Sequence of chain 1.C:
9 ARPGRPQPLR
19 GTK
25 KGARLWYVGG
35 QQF

Binding-site contacts:
Ligand atom O5' contacts residue ARG425 of chain 2.A at 2.8 Å.
Ligand atom C1' contacts residue PHE212 of chain 1.A at 3.5 Å (hydrophobic).
Ligand atom C2 contacts residue GLU208 of chain 1.A at 1.6 Å.
Ligand atom O3' contacts residue ARG425 of chain 2.A at 3.8 Å.
Ligand atom C6 contacts residue GLU208 of chain 1.A at 2.6 Å.
Ligand atom C5' contacts residue TYR31 of chain 1.C at 2.9 Å (hydrophobic).
Ligand atom C4' contacts residue DC1 of chain 1.H at 2.8 Å.
Ligand atom C2 contacts residue ARG425 of chain 2.A at 3.1 Å.
Ligand atom N6 contacts residue GLU208 of chain 1.A at 3.4 Å (salt-bridge).
Ligand atom OP2 contacts residue THR423 of chain 2.A at 2.9 Å.
Ligand atom O4' contacts residue ARG425 of chain 2.A at 3.7 Å.
Ligand atom OP2 contacts residue ARG425 of chain 2.A at 3.8 Å.
Ligand atom OP1 contacts residue GLY34 of chain 1.C at 3.8 Å.
Ligand atom N3 contacts residue PHE212 of chain 1.A at 2.9 Å.
Ligand atom C2' contacts residue DC1 of chain 1.E at 2.2 Å.
Ligand atom C2 contacts residue PHE212 of chain 1.A at 3.8 Å (hydrophobic).
Ligand atom C1' contacts residue ALA27 of chain 1.C at 3.8 Å (hydrophobic).
Ligand atom N3 contacts residue GLU208 of chain 1.A at 2.7 Å (salt-bridge).
Ligand atom O3' contacts residue DC1 of chain 1.E at 3.3 Å.
Ligand atom C4 contacts residue GLU208 of chain 1.A at 3.4 Å.
Ligand atom C5' contacts residue DC1 of chain 1.H at 2.3 Å.
Ligand atom C5 contacts residue GLU208 of chain 1.A at 3.4 Å.
Ligand atom OP2 contacts residue DC1 of chain 1.H at 2.0 Å.
Ligand atom P contacts residue DC1 of chain 1.H at 2.5 Å.
Ligand atom O3' contacts residue ARG28 of chain 1.C at 3.5 Å (salt-bridge).
Ligand atom OP1 contacts residue ARG28 of chain 1.C at 3.2 Å (salt-bridge).
Ligand atom P contacts residue ARG425 of chain 2.A at 3.5 Å.
Ligand atom N1 contacts residue ARG425 of chain 2.A at 3.6 Å (salt-bridge).
Ligand atom C5' contacts residue ARG28 of chain 1.C at 3.1 Å.
Ligand atom O5' contacts residue ARG28 of chain 1.C at 3.4 Å.
Ligand atom O4' contacts residue PHE212 of chain 1.A at 3.4 Å.
Ligand atom O3' contacts residue THR423 of chain 2.A at 3.8 Å.
Ligand atom OP2 contacts residue ASP426 of chain 2.A at 2.8 Å (salt-bridge).
Ligand atom C4 contacts residue ARG425 of chain 2.A at 3.6 Å.
Ligand atom C1' contacts residue DC1 of chain 1.E at 3.6 Å.
Ligand atom N3 contacts residue ARG425 of chain 2.A at 3.1 Å (salt-bridge).
Ligand atom O5' contacts residue DC1 of chain 1.H at 2.6 Å.
Ligand atom O5' contacts residue TYR31 of chain 1.C at 3.4 Å (h-bond).
Ligand atom C3' contacts residue DC1 of chain 1.E at 2.9 Å.
Ligand atom N1 contacts residue GLU208 of chain 1.A at 1.5 Å (salt-bridge).

Sequence of chain 2.A:
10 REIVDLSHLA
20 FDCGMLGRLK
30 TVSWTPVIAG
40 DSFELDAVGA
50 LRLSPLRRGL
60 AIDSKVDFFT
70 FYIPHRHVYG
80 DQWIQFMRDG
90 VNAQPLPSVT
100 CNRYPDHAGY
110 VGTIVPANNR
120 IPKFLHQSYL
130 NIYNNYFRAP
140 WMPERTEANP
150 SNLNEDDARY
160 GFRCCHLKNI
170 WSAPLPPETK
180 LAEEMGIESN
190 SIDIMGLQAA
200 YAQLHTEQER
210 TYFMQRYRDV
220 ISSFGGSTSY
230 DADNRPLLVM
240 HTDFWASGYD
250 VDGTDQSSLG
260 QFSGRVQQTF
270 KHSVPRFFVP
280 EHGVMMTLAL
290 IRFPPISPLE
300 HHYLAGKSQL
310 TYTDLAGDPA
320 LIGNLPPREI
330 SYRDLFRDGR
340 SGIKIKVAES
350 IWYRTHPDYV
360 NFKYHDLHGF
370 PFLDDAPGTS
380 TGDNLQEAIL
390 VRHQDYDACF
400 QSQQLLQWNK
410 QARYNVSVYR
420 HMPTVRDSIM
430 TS

A small-molecule ligand and the protein it binds are described below.
Small molecule (SMILES): Nc1ncnc2c1N1CN2[C@H]2C[C@]3(OP3(O)(O)OC[C@H]3OCC[C@@H]3O[P](=O)(O)OC[C@H]3O[C@@H]1C[C@@H]3O)[C@@H](CO[P](=O)(O)O[C@H]1CCO[C@@H]1COP(=O)=O)O2

Sequence of chain 1.A:
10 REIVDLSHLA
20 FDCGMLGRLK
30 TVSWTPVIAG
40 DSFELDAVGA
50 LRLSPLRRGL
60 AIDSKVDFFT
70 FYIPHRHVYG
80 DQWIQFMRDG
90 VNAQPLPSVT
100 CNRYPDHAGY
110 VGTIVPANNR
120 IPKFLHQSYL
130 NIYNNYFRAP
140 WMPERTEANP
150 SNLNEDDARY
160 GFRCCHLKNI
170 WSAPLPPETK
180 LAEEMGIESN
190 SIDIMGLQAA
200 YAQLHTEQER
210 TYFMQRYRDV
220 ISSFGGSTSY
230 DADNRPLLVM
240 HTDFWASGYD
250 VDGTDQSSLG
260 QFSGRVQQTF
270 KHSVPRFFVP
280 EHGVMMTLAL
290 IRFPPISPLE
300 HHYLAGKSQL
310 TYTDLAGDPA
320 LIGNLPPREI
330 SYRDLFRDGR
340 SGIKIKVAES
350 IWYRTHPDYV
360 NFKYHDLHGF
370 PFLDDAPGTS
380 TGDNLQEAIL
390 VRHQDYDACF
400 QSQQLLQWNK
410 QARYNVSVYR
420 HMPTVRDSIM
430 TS